Sequence of chain 1.A:
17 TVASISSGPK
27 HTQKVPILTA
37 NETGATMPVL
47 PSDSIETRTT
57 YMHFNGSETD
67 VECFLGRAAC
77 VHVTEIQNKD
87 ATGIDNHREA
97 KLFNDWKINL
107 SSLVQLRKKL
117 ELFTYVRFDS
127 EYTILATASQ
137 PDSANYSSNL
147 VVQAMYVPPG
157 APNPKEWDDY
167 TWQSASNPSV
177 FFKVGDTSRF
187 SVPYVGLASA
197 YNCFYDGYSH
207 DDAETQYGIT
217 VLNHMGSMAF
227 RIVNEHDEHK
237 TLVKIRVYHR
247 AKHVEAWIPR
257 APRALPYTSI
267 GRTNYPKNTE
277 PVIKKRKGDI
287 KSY

Binding-site contacts:
Ligand atom N3A contacts residue ALA24 of chain 1.C at 3.6 Å.
Ligand atom C2C contacts residue TYR197 of chain 1.A at 3.8 Å (hydrophobic).
Ligand atom C5A contacts residue PHE186 of chain 1.A at 3.4 Å (hydrophobic).
Ligand atom C5C contacts residue TYR152 of chain 1.A at 3.9 Å (hydrophobic).
Ligand atom O1A contacts residue MET224 of chain 1.A at 2.8 Å.
Ligand atom C3B contacts residue TYR152 of chain 1.A at 3.7 Å (hydrophobic).
Ligand atom C5B contacts residue MET224 of chain 1.A at 3.5 Å (hydrophobic).
Ligand atom C6B contacts residue TYR128 of chain 1.A at 3.8 Å (hydrophobic).
Ligand atom C5C contacts residue VAL188 of chain 1.A at 3.9 Å (hydrophobic).
Ligand atom C4 contacts residue LEU106 of chain 1.A at 3.6 Å (hydrophobic).
Ligand atom C2A contacts residue PHE186 of chain 1.A at 3.2 Å (hydrophobic).
Ligand atom C1B contacts residue VAL188 of chain 1.A at 3.9 Å (hydrophobic).
Ligand atom N2 contacts residue ASN219 of chain 1.A at 3.6 Å.
Ligand atom C2A contacts residue MET224 of chain 1.A at 3.4 Å (hydrophobic).
Ligand atom C5A contacts residue MET224 of chain 1.A at 3.5 Å (hydrophobic).
Ligand atom O1 contacts residue MET221 of chain 1.A at 3.2 Å (h-bond).
Ligand atom O1A contacts residue PHE186 of chain 1.A at 2.8 Å.
Ligand atom C5C contacts residue VAL191 of chain 1.A at 3.9 Å (hydrophobic).
Ligand atom C5A contacts residue ALA150 of chain 1.A at 3.9 Å (hydrophobic).
Ligand atom N3A contacts residue PRO174 of chain 1.A at 3.7 Å.
Ligand atom C2B contacts residue VAL188 of chain 1.A at 3.7 Å (hydrophobic).
Ligand atom C5 contacts residue LEU106 of chain 1.A at 3.7 Å (hydrophobic).
Ligand atom C4B contacts residue MET224 of chain 1.A at 3.8 Å (hydrophobic).
Ligand atom C2B contacts residue TYR152 of chain 1.A at 3.8 Å (hydrophobic).
Ligand atom C5A contacts residue VAL176 of chain 1.A at 3.2 Å (hydrophobic).
Ligand atom C3C contacts residue TYR128 of chain 1.A at 3.4 Å (hydrophobic).
Ligand atom C1C contacts residue TYR128 of chain 1.A at 3.7 Å (hydrophobic).
Ligand atom C4C contacts residue VAL191 of chain 1.A at 3.5 Å (hydrophobic).
Ligand atom C4B contacts residue PHE186 of chain 1.A at 3.4 Å (hydrophobic).
Ligand atom CL1 contacts residue TYR128 of chain 1.A at 3.3 Å.
Ligand atom CL1 contacts residue ILE104 of chain 1.A at 3.5 Å.
Ligand atom O1B contacts residue ILE104 of chain 1.A at 3.8 Å.
Ligand atom C4C contacts residue VAL188 of chain 1.A at 3.9 Å (hydrophobic).
Ligand atom C5B contacts residue PHE186 of chain 1.A at 3.5 Å (hydrophobic).
Ligand atom C4B contacts residue TYR152 of chain 1.A at 3.8 Å (hydrophobic).
Ligand atom C2C contacts residue TYR128 of chain 1.A at 3.8 Å (hydrophobic).
Ligand atom C4A contacts residue PRO174 of chain 1.A at 3.3 Å (hydrophobic).
Ligand atom C1C contacts residue LEU106 of chain 1.A at 3.5 Å (hydrophobic).
Ligand atom N3A contacts residue PHE186 of chain 1.A at 3.9 Å.
Ligand atom C31 contacts residue TYR197 of chain 1.A at 3.9 Å (hydrophobic).

A small-molecule ligand and the protein it binds are described below.
Small molecule (SMILES): Cc1cc(CCCCCOc2ccc(C3=NCCO3)cc2Cl)on1

Sequence of chain 1.C:
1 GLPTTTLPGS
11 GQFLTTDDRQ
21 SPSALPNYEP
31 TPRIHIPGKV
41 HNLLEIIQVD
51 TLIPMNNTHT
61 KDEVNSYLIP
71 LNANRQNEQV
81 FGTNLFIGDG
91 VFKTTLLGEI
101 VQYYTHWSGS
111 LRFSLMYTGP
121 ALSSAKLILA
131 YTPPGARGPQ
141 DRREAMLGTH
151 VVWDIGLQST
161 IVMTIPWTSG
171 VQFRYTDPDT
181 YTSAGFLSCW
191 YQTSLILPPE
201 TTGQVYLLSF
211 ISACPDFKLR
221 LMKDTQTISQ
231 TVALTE